Sequence of chain 1.A:
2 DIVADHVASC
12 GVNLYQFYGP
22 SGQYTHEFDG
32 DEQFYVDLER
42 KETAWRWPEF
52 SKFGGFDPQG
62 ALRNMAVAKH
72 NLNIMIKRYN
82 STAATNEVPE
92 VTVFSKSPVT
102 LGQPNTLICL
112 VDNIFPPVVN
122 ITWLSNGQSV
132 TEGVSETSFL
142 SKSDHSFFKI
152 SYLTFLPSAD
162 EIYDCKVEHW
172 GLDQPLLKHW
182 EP

Binding-site contacts:
Ligand atom C7 contacts residue TRP171 of chain 1.A at 4.0 Å (hydrophobic).
Ligand atom O7 contacts residue GLU169 of chain 1.A at 3.6 Å.
Ligand atom O7 contacts residue TRP171 of chain 1.A at 4.5 Å.
Ligand atom C4 contacts residue ASN121 of chain 1.A at 4.2 Å.
Ligand atom C2 contacts residue GLU169 of chain 1.A at 3.8 Å.
Ligand atom C8 contacts residue ASN121 of chain 1.A at 4.2 Å.
Ligand atom C8 contacts residue VAL119 of chain 1.A at 4.2 Å (hydrophobic).
Ligand atom C2 contacts residue ASN121 of chain 1.A at 2.4 Å.
Ligand atom C3 contacts residue ASN121 of chain 1.A at 3.8 Å.
Ligand atom O5 contacts residue ASN121 of chain 1.A at 2.4 Å (h-bond).
Ligand atom N2 contacts residue ASN121 of chain 1.A at 2.9 Å (h-bond).
Ligand atom C1 contacts residue ASN121 of chain 1.A at 1.4 Å.
Ligand atom C8 contacts residue GLU169 of chain 1.A at 3.8 Å.
Ligand atom C1 contacts residue GLU169 of chain 1.A at 3.7 Å.
Ligand atom O5 contacts residue GLU169 of chain 1.A at 3.9 Å.
Ligand atom C7 contacts residue GLU169 of chain 1.A at 4.2 Å.
Ligand atom O7 contacts residue ASN121 of chain 1.A at 3.5 Å (h-bond).
Ligand atom C8 contacts residue TRP171 of chain 1.A at 3.6 Å (hydrophobic).
Ligand atom C7 contacts residue ASN121 of chain 1.A at 3.3 Å.
Ligand atom C8 contacts residue HIS170 of chain 1.A at 4.0 Å.
Ligand atom N2 contacts residue GLU169 of chain 1.A at 4.5 Å.
Ligand atom C5 contacts residue ASN121 of chain 1.A at 3.7 Å.

The small molecule below binds the protein below.
Small molecule (SMILES): CC(=O)N[C@@H]1[C@@H](O)[C@H](O)[C@@H](CO)O[C@H]1O